This small molecule binds to this protein.
Small molecule (SMILES): COc1cccc(F)c1-c1cc2c(cn1)cnn2-c1ccc(N2CCN(C)CC2)cc1

Binding-site contacts:
Ligand atom C22 contacts residue LEU138 of chain 1.A at 3.8 Å (hydrophobic).
Ligand atom C23 contacts residue LEU138 of chain 1.A at 3.3 Å (hydrophobic).
Ligand atom F26 contacts residue VAL25 of chain 1.A at 3.5 Å.
Ligand atom C11 contacts residue PHE87 of chain 1.A at 3.8 Å (hydrophobic).
Ligand atom C7 contacts residue GLY89 of chain 1.A at 3.0 Å.
Ligand atom C19 contacts residue LEU138 of chain 1.A at 3.8 Å (hydrophobic).
Ligand atom N15 contacts residue LEU138 of chain 1.A at 3.6 Å.
Ligand atom C10 contacts residue CYS88 of chain 1.A at 3.4 Å (hydrophobic).
Ligand atom C18 contacts residue LEU138 of chain 1.A at 3.3 Å (hydrophobic).
Ligand atom C17 contacts residue GLU86 of chain 1.A at 3.1 Å.
Ligand atom C27 contacts residue VAL25 of chain 1.A at 3.7 Å (hydrophobic).
Ligand atom C11 contacts residue LEU17 of chain 1.A at 3.9 Å (hydrophobic).
Ligand atom N20 contacts residue MET85 of chain 1.A at 3.7 Å.
Ligand atom C14 contacts residue GLY91 of chain 1.A at 3.4 Å.
Ligand atom C9 contacts residue GLY91 of chain 1.A at 3.6 Å.
Ligand atom N6 contacts residue GLY91 of chain 1.A at 3.9 Å.
Ligand atom F26 contacts residue LYS40 of chain 1.A at 3.7 Å.
Ligand atom C7 contacts residue GLY91 of chain 1.A at 3.8 Å.
Ligand atom N16 contacts residue CYS88 of chain 1.A at 3.2 Å (h-bond).
Ligand atom C10 contacts residue LEU17 of chain 1.A at 3.8 Å (hydrophobic).
Ligand atom C32 contacts residue ALA135 of chain 1.A at 2.9 Å (hydrophobic).
Ligand atom C17 contacts residue CYS88 of chain 1.A at 3.9 Å (hydrophobic).
Ligand atom C5 contacts residue GLY91 of chain 1.A at 3.9 Å.
Ligand atom C19 contacts residue MET85 of chain 1.A at 3.6 Å (hydrophobic).
Ligand atom C12 contacts residue CYS88 of chain 1.A at 3.7 Å (hydrophobic).
Ligand atom C32 contacts residue LEU138 of chain 1.A at 3.8 Å (hydrophobic).
Ligand atom C17 contacts residue LEU138 of chain 1.A at 3.6 Å (hydrophobic).
Ligand atom N16 contacts residue LEU138 of chain 1.A at 3.8 Å.
Ligand atom C29 contacts residue ASP149 of chain 1.A at 3.3 Å.
Ligand atom C25 contacts residue VAL25 of chain 1.A at 3.6 Å (hydrophobic).
Ligand atom F26 contacts residue MET85 of chain 1.A at 3.8 Å.
Ligand atom N16 contacts residue ALA38 of chain 1.A at 3.6 Å.
Ligand atom N16 contacts residue GLU86 of chain 1.A at 3.7 Å.
Ligand atom C28 contacts residue ASP149 of chain 1.A at 3.5 Å.
Ligand atom C8 contacts residue GLY89 of chain 1.A at 3.6 Å.
Ligand atom C18 contacts residue ALA38 of chain 1.A at 3.6 Å (hydrophobic).
Ligand atom C11 contacts residue CYS88 of chain 1.A at 3.3 Å (hydrophobic).
Ligand atom C17 contacts residue ALA38 of chain 1.A at 3.3 Å (hydrophobic).
Ligand atom C5 contacts residue ASP95 of chain 1.A at 3.5 Å.
Ligand atom C10 contacts residue PHE87 of chain 1.A at 3.9 Å (hydrophobic).

Sequence of chain 1.A:
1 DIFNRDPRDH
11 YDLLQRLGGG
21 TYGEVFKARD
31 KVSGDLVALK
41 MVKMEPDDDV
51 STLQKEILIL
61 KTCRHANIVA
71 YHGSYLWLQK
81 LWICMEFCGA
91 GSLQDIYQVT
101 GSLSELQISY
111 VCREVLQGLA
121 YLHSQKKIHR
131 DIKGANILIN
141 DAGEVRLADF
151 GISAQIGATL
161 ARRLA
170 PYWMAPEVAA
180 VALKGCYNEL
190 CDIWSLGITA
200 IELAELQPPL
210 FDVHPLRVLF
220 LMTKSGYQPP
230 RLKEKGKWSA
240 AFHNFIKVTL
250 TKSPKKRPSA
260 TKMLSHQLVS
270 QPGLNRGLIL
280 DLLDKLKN